Binding-site contacts:
Ligand atom O contacts residue THR196 of chain 1.A at 4.3 Å.
Ligand atom CA contacts residue MET198 of chain 1.A at 3.3 Å (hydrophobic).
Ligand atom C contacts residue THR196 of chain 1.A at 4.4 Å.
Ligand atom CA contacts residue THR196 of chain 1.A at 3.8 Å.
Ligand atom N contacts residue THR196 of chain 1.A at 2.3 Å (h-bond).
Ligand atom N contacts residue MET198 of chain 1.A at 2.9 Å.
Ligand atom N contacts residue THR197 of chain 1.A at 3.8 Å.
Ligand atom O contacts residue THR197 of chain 1.A at 4.4 Å.
Ligand atom CB contacts residue THR196 of chain 1.A at 4.4 Å.
Ligand atom C contacts residue MET198 of chain 1.A at 3.9 Å (hydrophobic).
Ligand atom CA contacts residue GLU195 of chain 1.A at 4.1 Å.
Ligand atom N contacts residue GLU195 of chain 1.A at 3.2 Å (salt-bridge).
Ligand atom CB contacts residue GLU195 of chain 1.A at 4.4 Å.
Ligand atom O contacts residue MET198 of chain 1.A at 3.7 Å.

Sequence of chain 1.A:
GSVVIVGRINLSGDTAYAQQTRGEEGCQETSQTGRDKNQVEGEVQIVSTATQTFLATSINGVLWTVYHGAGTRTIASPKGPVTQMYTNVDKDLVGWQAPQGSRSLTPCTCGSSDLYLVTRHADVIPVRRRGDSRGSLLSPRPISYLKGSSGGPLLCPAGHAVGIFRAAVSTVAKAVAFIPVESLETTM

The protein below binds the small molecule below.
Small molecule (SMILES): NC(=[NH2+])NCCC[C@H](N)C(=O)O